The small molecule below binds the protein below.
Small molecule (SMILES): CC(=O)N[C@@H]1[C@@H](O)[C@H](O)[C@@H](CO)O[C@H]1O

Binding-site contacts:
Ligand atom O5 contacts residue HIS1098 of chain 1.B at 4.1 Å.
Ligand atom C4 contacts residue HIS1098 of chain 1.B at 4.1 Å.
Ligand atom C1 contacts residue HIS1098 of chain 1.B at 3.9 Å.
Ligand atom O5 contacts residue PHE1100 of chain 1.B at 4.3 Å.
Ligand atom C8 contacts residue THR1097 of chain 1.B at 4.4 Å.
Ligand atom C1 contacts residue THR1097 of chain 1.B at 3.5 Å.
Ligand atom C3 contacts residue ASN1095 of chain 1.B at 3.8 Å.
Ligand atom C3 contacts residue HIS1098 of chain 1.B at 3.9 Å.
Ligand atom C5 contacts residue ASN1095 of chain 1.B at 3.7 Å.
Ligand atom C4 contacts residue ASN1095 of chain 1.B at 4.2 Å.
Ligand atom O3 contacts residue THR1097 of chain 1.B at 4.3 Å.
Ligand atom N2 contacts residue THR1097 of chain 1.B at 3.0 Å (h-bond).
Ligand atom O5 contacts residue ASN1095 of chain 1.B at 2.4 Å (h-bond).
Ligand atom C2 contacts residue ASN1095 of chain 1.B at 2.5 Å.
Ligand atom C1 contacts residue ASN1095 of chain 1.B at 1.4 Å.
Ligand atom C5 contacts residue HIS1098 of chain 1.B at 3.5 Å.
Ligand atom C3 contacts residue THR1097 of chain 1.B at 3.5 Å.
Ligand atom C6 contacts residue PHE1100 of chain 1.B at 4.3 Å (hydrophobic).
Ligand atom C8 contacts residue ASN1095 of chain 1.B at 3.4 Å.
Ligand atom C6 contacts residue HIS1098 of chain 1.B at 4.5 Å.
Ligand atom C8 contacts residue GLY1096 of chain 1.B at 4.3 Å.
Ligand atom O4 contacts residue HIS1098 of chain 1.B at 3.8 Å.
Ligand atom C7 contacts residue ASN1095 of chain 1.B at 3.3 Å.
Ligand atom C7 contacts residue THR1097 of chain 1.B at 4.2 Å.
Ligand atom N2 contacts residue ASN1095 of chain 1.B at 2.9 Å (h-bond).
Ligand atom C2 contacts residue THR1097 of chain 1.B at 3.5 Å.
Ligand atom O7 contacts residue ASN1095 of chain 1.B at 3.4 Å (h-bond).
Ligand atom C2 contacts residue HIS1098 of chain 1.B at 4.5 Å.

Sequence of chain 1.B:
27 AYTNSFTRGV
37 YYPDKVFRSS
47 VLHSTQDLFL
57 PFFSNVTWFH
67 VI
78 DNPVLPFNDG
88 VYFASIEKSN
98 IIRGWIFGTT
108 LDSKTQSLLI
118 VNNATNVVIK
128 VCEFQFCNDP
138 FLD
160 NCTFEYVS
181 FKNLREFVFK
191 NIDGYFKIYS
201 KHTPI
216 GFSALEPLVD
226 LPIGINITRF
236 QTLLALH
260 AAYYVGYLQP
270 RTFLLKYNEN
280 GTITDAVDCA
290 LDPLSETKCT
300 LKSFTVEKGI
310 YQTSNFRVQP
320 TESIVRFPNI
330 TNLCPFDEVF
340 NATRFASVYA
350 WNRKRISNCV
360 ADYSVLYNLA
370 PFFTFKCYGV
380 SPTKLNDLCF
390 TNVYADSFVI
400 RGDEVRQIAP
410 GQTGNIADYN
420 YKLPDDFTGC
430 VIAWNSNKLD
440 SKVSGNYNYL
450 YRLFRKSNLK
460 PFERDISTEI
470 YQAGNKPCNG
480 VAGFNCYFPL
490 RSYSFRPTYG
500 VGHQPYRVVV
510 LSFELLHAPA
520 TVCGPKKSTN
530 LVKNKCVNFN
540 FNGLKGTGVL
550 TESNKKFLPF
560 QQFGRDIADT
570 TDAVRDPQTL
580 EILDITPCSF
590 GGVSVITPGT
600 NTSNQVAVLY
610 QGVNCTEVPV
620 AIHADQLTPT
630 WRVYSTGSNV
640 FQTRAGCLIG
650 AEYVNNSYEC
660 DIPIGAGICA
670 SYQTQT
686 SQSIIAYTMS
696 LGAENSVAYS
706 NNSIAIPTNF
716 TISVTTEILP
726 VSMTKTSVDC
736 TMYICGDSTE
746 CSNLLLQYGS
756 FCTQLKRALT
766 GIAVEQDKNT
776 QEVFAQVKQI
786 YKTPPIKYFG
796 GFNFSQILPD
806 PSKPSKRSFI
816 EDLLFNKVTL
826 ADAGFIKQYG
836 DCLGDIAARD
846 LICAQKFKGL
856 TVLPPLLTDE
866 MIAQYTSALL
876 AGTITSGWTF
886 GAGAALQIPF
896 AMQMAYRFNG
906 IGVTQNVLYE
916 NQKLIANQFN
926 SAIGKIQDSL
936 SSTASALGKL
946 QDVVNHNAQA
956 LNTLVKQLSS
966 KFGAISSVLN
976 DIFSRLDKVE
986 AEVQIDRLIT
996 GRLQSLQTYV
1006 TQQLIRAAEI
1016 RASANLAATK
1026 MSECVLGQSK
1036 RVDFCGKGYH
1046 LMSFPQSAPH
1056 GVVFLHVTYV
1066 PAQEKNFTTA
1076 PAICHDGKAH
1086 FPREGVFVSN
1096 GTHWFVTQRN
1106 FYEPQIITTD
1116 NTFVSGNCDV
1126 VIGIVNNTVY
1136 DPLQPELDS